A protein and the small-molecule ligand that binds it are described below.
Small molecule (SMILES): CC(=O)N[C@H]1[C@H](O[C@H]2[C@H](O)[C@@H](NC(C)=O)CO[C@@H]2CO)O[C@H](CO)[C@@H](O)[C@@H]1O

Binding-site contacts:
Ligand atom C2 contacts residue GLN1071 of chain 1.A at 4.3 Å.
Ligand atom C7 contacts residue GLN1071 of chain 1.A at 3.7 Å.
Ligand atom C5 contacts residue ASN717 of chain 1.A at 3.7 Å.
Ligand atom O5 contacts residue ALA1070 of chain 1.A at 4.1 Å.
Ligand atom C8 contacts residue GLN1071 of chain 1.A at 3.9 Å.
Ligand atom C6 contacts residue THR719 of chain 1.A at 4.3 Å.
Ligand atom C1 contacts residue ASN717 of chain 1.A at 1.4 Å.
Ligand atom O5 contacts residue PHE718 of chain 1.A at 3.9 Å.
Ligand atom O7 contacts residue LEU922 of chain 1.A at 3.2 Å.
Ligand atom N2 contacts residue GLN1071 of chain 1.A at 4.5 Å.
Ligand atom C4 contacts residue ASN717 of chain 1.A at 4.2 Å.
Ligand atom N2 contacts residue ASN717 of chain 1.A at 2.9 Å (h-bond).
Ligand atom C8 contacts residue ASN717 of chain 1.A at 3.9 Å.
Ligand atom C3 contacts residue LEU922 of chain 1.A at 4.5 Å (hydrophobic).
Ligand atom C7 contacts residue GLN926 of chain 1.A at 3.6 Å.
Ligand atom C5 contacts residue LEU922 of chain 1.A at 4.3 Å (hydrophobic).
Ligand atom C8 contacts residue GLN926 of chain 1.A at 3.4 Å.
Ligand atom O4 contacts residue LEU922 of chain 1.A at 3.8 Å.
Ligand atom O7 contacts residue GLN1071 of chain 1.A at 2.9 Å (h-bond).
Ligand atom C2 contacts residue ASN717 of chain 1.A at 2.5 Å.
Ligand atom C7 contacts residue LEU922 of chain 1.A at 4.3 Å (hydrophobic).
Ligand atom C4 contacts residue LEU922 of chain 1.A at 4.4 Å (hydrophobic).
Ligand atom C3 contacts residue ASN717 of chain 1.A at 3.8 Å.
Ligand atom C1 contacts residue PHE718 of chain 1.A at 4.3 Å (hydrophobic).
Ligand atom O7 contacts residue ASN717 of chain 1.A at 3.7 Å.
Ligand atom C7 contacts residue ASN717 of chain 1.A at 3.2 Å.
Ligand atom C8 contacts residue SER929 of chain 1.A at 4.2 Å.
Ligand atom C6 contacts residue GLN926 of chain 1.A at 3.3 Å.
Ligand atom C5 contacts residue PHE718 of chain 1.A at 4.4 Å (hydrophobic).
Ligand atom C5 contacts residue GLN926 of chain 1.A at 3.6 Å.
Ligand atom O5 contacts residue GLN926 of chain 1.A at 4.3 Å.
Ligand atom O5 contacts residue ASN717 of chain 1.A at 2.4 Å (h-bond).
Ligand atom O7 contacts residue GLN926 of chain 1.A at 3.4 Å.
Ligand atom C8 contacts residue ASN925 of chain 1.A at 4.5 Å.

Sequence of chain 1.A:
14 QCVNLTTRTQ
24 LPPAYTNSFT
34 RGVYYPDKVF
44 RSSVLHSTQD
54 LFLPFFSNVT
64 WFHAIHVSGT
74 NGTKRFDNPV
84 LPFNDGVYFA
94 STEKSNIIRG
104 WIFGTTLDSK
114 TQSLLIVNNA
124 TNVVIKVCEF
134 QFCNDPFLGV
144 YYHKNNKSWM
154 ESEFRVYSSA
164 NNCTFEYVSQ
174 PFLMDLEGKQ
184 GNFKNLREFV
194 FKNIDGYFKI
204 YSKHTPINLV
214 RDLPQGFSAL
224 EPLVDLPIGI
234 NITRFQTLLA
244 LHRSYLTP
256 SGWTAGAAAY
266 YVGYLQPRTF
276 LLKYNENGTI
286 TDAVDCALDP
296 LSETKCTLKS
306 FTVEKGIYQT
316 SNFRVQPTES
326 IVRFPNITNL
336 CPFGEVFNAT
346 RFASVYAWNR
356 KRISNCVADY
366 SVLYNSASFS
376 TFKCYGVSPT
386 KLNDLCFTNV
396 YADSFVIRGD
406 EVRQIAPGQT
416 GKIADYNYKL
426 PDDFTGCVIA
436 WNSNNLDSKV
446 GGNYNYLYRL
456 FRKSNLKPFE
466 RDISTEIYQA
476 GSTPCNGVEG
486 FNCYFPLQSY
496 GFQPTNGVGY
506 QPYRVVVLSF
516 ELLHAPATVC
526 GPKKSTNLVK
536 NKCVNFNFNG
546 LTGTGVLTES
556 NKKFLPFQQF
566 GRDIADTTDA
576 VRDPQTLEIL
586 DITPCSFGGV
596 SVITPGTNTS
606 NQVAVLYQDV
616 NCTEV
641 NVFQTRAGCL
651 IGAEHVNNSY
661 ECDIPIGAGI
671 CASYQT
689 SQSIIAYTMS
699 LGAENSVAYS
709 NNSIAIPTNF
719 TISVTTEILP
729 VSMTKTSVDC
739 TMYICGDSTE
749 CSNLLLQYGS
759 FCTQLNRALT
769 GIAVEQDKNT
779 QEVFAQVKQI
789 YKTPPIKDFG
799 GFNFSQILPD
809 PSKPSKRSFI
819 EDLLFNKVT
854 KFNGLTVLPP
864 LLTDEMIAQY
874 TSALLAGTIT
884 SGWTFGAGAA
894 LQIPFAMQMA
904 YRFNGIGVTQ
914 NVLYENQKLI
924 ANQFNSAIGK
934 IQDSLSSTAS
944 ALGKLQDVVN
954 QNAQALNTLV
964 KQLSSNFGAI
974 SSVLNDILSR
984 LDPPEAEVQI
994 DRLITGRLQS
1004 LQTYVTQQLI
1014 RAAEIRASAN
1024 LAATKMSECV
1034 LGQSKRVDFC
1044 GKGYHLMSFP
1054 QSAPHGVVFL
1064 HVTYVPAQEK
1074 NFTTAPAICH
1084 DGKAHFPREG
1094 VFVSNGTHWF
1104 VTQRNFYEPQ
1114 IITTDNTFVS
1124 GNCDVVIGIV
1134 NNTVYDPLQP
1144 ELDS